Binding-site contacts:
Ligand atom C2 contacts residue ASN65 of chain 3.A at 2.5 Å.
Ligand atom C3 contacts residue ASN65 of chain 3.A at 3.8 Å.
Ligand atom C1 contacts residue ASN65 of chain 3.A at 1.4 Å.
Ligand atom C5 contacts residue ASN65 of chain 3.A at 3.6 Å.
Ligand atom C1 contacts residue TRP357 of chain 3.A at 3.9 Å (hydrophobic).
Ligand atom C7 contacts residue ASN65 of chain 3.A at 3.4 Å.
Ligand atom N2 contacts residue TRP357 of chain 3.A at 3.4 Å (h-bond).
Ligand atom C5 contacts residue TRP357 of chain 3.A at 4.4 Å (hydrophobic).
Ligand atom N2 contacts residue ASN65 of chain 3.A at 2.9 Å (h-bond).
Ligand atom O5 contacts residue ASN65 of chain 3.A at 2.3 Å (h-bond).
Ligand atom C3 contacts residue TRP357 of chain 3.A at 4.0 Å (hydrophobic).
Ligand atom C7 contacts residue TRP357 of chain 3.A at 3.9 Å (hydrophobic).
Ligand atom C4 contacts residue ASN65 of chain 3.A at 4.2 Å.
Ligand atom C2 contacts residue TRP357 of chain 3.A at 4.3 Å (hydrophobic).
Ligand atom O7 contacts residue ASN65 of chain 3.A at 3.5 Å (h-bond).
Ligand atom O4 contacts residue TRP357 of chain 3.A at 4.5 Å.
Ligand atom C8 contacts residue TRP357 of chain 3.A at 3.4 Å (hydrophobic).

Sequence of chain 3.A:
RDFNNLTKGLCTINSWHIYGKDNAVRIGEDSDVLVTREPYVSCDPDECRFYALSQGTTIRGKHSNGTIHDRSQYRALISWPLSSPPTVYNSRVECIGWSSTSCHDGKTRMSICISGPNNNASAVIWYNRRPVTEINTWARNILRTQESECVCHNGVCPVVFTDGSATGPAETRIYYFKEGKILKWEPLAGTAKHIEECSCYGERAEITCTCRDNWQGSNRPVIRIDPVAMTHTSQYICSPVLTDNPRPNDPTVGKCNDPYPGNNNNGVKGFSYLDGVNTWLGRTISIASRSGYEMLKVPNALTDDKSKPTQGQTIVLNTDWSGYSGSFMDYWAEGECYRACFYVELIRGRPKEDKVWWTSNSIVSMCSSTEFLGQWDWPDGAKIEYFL

The small molecule below binds the protein below.
Small molecule (SMILES): CC(=O)N[C@@H]1[C@@H](O)[C@H](O)[C@@H](CO)O[C@H]1O